Binding-site contacts:
Ligand atom C7 contacts residue ASN12 of chain 1.M at 3.9 Å.
Ligand atom C2 contacts residue ASN12 of chain 1.M at 3.3 Å.
Ligand atom C5 contacts residue ASN12 of chain 1.M at 4.2 Å.
Ligand atom C1 contacts residue ASN12 of chain 1.M at 2.2 Å.
Ligand atom O5 contacts residue ASN12 of chain 1.M at 2.8 Å (h-bond).
Ligand atom N2 contacts residue ASN12 of chain 1.M at 3.8 Å.
Ligand atom O7 contacts residue ASN12 of chain 1.M at 3.6 Å.

Sequence of chain 1.M:
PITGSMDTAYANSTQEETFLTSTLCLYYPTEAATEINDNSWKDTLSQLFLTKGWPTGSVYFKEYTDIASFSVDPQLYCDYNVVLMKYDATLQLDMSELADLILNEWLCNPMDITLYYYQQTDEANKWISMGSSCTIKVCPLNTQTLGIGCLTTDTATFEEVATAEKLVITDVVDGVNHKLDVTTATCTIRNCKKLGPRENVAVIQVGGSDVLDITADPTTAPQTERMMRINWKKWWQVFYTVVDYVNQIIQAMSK

A small-molecule ligand and the protein it binds are described below.
Small molecule (SMILES): CC(=O)N[C@H]1[C@H](O[C@H]2[C@H](O)[C@@H](NC(C)=O)CO[C@@H]2CO)O[C@H](CO)[C@@H](O)[C@@H]1O